The small molecule below binds the protein below.
Small molecule (SMILES): CC(=O)N[C@@H]1[C@@H](O)[C@H](O)[C@@H](CO)O[C@H]1O

Binding-site contacts:
Ligand atom O5 contacts residue THR81 of chain 1.A at 4.2 Å.
Ligand atom O5 contacts residue GLN44 of chain 1.A at 4.3 Å.
Ligand atom C4 contacts residue ASN79 of chain 1.A at 4.3 Å.
Ligand atom O4 contacts residue GLU46 of chain 1.A at 3.4 Å (salt-bridge).
Ligand atom C1 contacts residue THR81 of chain 1.A at 3.3 Å.
Ligand atom N2 contacts residue THR81 of chain 1.A at 4.4 Å.
Ligand atom C6 contacts residue GLU46 of chain 1.A at 3.5 Å.
Ligand atom C8 contacts residue ASN79 of chain 1.A at 4.0 Å.
Ligand atom C6 contacts residue TRP77 of chain 1.A at 3.5 Å (hydrophobic).
Ligand atom C5 contacts residue TRP77 of chain 1.A at 3.4 Å (hydrophobic).
Ligand atom C1 contacts residue TRP77 of chain 1.A at 4.3 Å (hydrophobic).
Ligand atom O6 contacts residue GLU46 of chain 1.A at 3.6 Å.
Ligand atom O6 contacts residue GLN44 of chain 1.A at 3.7 Å.
Ligand atom N2 contacts residue ASN79 of chain 1.A at 2.8 Å (h-bond).
Ligand atom C3 contacts residue ASN79 of chain 1.A at 3.7 Å.
Ligand atom C7 contacts residue ASN79 of chain 1.A at 3.5 Å.
Ligand atom O5 contacts residue TRP77 of chain 1.A at 3.9 Å.
Ligand atom O5 contacts residue ASN79 of chain 1.A at 2.4 Å (h-bond).
Ligand atom C2 contacts residue THR81 of chain 1.A at 4.3 Å.
Ligand atom C4 contacts residue GLU46 of chain 1.A at 3.9 Å.
Ligand atom C5 contacts residue ASN79 of chain 1.A at 3.7 Å.
Ligand atom O7 contacts residue ASN79 of chain 1.A at 4.4 Å.
Ligand atom C5 contacts residue GLU46 of chain 1.A at 4.3 Å.
Ligand atom C6 contacts residue GLN44 of chain 1.A at 4.3 Å.
Ligand atom O4 contacts residue TRP77 of chain 1.A at 4.1 Å.
Ligand atom C2 contacts residue ASN79 of chain 1.A at 2.3 Å.
Ligand atom C1 contacts residue ASN79 of chain 1.A at 1.5 Å.

Sequence of chain 1.A:
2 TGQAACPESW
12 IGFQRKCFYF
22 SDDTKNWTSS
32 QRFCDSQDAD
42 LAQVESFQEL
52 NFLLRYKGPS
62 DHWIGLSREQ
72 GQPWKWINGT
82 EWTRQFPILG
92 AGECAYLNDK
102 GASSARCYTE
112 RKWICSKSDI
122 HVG